Binding-site contacts:
Ligand atom O2 contacts residue ARG298 of chain 1.A at 4.5 Å.
Ligand atom N2 contacts residue ASP318 of chain 1.A at 4.2 Å.
Ligand atom N2 contacts residue ASN295 of chain 1.A at 2.9 Å (h-bond).
Ligand atom C5 contacts residue SER297 of chain 1.A at 3.4 Å.
Ligand atom O6 contacts residue SER297 of chain 1.A at 3.5 Å (h-bond).
Ligand atom C3 contacts residue ASN295 of chain 1.A at 3.9 Å.
Ligand atom O6 contacts residue ARG298 of chain 1.A at 2.9 Å (salt-bridge).
Ligand atom C1 contacts residue ASN295 of chain 1.A at 1.5 Å.
Ligand atom C2 contacts residue ASP318 of chain 1.A at 4.1 Å.
Ligand atom O5 contacts residue SER297 of chain 1.A at 3.1 Å (h-bond).
Ligand atom C6 contacts residue SER297 of chain 1.A at 3.3 Å.
Ligand atom N2 contacts residue ARG298 of chain 1.A at 3.1 Å (salt-bridge).
Ligand atom C7 contacts residue ARG298 of chain 1.A at 4.0 Å.
Ligand atom O6 contacts residue TYR321 of chain 1.A at 3.4 Å.
Ligand atom C3 contacts residue ARG298 of chain 1.A at 4.0 Å.
Ligand atom C1 contacts residue SER297 of chain 1.A at 3.8 Å.
Ligand atom O3 contacts residue ARG298 of chain 1.A at 3.5 Å (salt-bridge).
Ligand atom C5 contacts residue ASN295 of chain 1.A at 3.7 Å.
Ligand atom C7 contacts residue GLU254 of chain 1.A at 4.2 Å.
Ligand atom C2 contacts residue ARG298 of chain 1.A at 3.3 Å.
Ligand atom O5 contacts residue ASN295 of chain 1.A at 2.5 Å (h-bond).
Ligand atom C8 contacts residue ARG298 of chain 1.A at 3.7 Å.
Ligand atom C2 contacts residue ASN295 of chain 1.A at 2.5 Å.
Ligand atom O5 contacts residue ASP318 of chain 1.A at 3.9 Å.
Ligand atom C5 contacts residue ASP318 of chain 1.A at 4.0 Å.
Ligand atom C6 contacts residue ARG298 of chain 1.A at 3.3 Å.
Ligand atom O6 contacts residue SER320 of chain 1.A at 4.0 Å.
Ligand atom C3 contacts residue ASP318 of chain 1.A at 4.3 Å.
Ligand atom C1 contacts residue ASP318 of chain 1.A at 3.2 Å.
Ligand atom O5 contacts residue ALA274 of chain 1.A at 4.2 Å.
Ligand atom C8 contacts residue TYR233 of chain 1.A at 4.5 Å (hydrophobic).
Ligand atom C4 contacts residue ASN295 of chain 1.A at 4.3 Å.
Ligand atom C7 contacts residue ASN295 of chain 1.A at 4.0 Å.
Ligand atom C8 contacts residue GLU254 of chain 1.A at 3.2 Å.
Ligand atom O7 contacts residue GLU254 of chain 1.A at 4.4 Å.

A protein and the small-molecule ligand that binds it are described below.
Small molecule (SMILES): CC(=O)N[C@H]1[C@H](O[C@H]2[C@H](O)[C@@H](NC(C)=O)CO[C@@H]2CO)O[C@H](CO)[C@@H](O[C@@H]2O[C@H](CO[C@H]3O[C@H](CO)[C@@H](O)[C@H](O)[C@@H]3O)[C@@H](O)[C@H](O)[C@@H]2O)[C@@H]1O

Sequence of chain 1.A:
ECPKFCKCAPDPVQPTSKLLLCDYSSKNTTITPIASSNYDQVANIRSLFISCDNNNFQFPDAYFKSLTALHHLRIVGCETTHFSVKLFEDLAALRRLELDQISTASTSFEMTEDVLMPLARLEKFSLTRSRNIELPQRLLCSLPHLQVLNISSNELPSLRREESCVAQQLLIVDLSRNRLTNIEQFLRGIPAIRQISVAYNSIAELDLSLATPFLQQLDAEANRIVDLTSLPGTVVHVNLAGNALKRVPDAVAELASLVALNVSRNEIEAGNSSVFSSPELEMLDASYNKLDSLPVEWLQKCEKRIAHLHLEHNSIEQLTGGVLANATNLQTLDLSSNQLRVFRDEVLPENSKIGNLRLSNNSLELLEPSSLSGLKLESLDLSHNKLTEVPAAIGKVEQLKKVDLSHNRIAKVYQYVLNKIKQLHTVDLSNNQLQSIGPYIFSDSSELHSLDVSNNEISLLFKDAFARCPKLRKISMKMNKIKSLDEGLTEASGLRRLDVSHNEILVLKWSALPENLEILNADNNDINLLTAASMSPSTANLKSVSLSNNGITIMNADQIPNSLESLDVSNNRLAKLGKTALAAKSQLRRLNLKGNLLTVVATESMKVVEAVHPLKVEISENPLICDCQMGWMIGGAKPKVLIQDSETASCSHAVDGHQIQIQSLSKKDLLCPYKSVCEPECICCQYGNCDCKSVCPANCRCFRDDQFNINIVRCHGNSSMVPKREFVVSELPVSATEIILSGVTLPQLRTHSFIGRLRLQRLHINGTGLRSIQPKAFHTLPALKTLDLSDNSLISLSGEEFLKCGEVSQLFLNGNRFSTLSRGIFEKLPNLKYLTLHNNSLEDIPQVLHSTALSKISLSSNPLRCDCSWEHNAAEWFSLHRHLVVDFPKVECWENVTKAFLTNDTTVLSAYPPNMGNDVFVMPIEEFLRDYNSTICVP